Sequence of chain 1.A:
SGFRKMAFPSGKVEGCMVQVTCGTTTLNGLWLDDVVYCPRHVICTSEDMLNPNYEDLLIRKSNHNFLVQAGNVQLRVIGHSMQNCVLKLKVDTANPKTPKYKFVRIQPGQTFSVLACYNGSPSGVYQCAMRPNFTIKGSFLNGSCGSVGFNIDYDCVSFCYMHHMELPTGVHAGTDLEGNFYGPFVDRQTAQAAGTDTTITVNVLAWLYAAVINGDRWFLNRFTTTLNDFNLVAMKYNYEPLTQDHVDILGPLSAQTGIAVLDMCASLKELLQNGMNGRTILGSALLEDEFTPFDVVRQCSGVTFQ

The protein below binds the small molecule below.
Small molecule (SMILES): N#CC1(CS(=O)(=O)N2Cc3ccc(Cl)cc3[C@H](C(=O)Nc3cncc4ccccc34)C2)CC1

Binding-site contacts:
Ligand atom N3 contacts residue GLU166 of chain 1.B at 3.3 Å (salt-bridge).
Ligand atom CL contacts residue HIS164 of chain 1.B at 3.7 Å.
Ligand atom CL contacts residue HIS41 of chain 1.B at 3.3 Å.
Ligand atom C20 contacts residue GLU166 of chain 1.B at 3.7 Å.
Ligand atom C12 contacts residue GLU166 of chain 1.B at 3.5 Å.
Ligand atom C2 contacts residue ARG188 of chain 1.B at 3.6 Å.
Ligand atom O contacts residue GLU166 of chain 1.B at 3.0 Å (salt-bridge).
Ligand atom C11 contacts residue GLU166 of chain 1.B at 3.8 Å.
Ligand atom C9 contacts residue HIS163 of chain 1.B at 3.3 Å.
Ligand atom C18 contacts residue MET165 of chain 1.B at 3.6 Å (hydrophobic).
Ligand atom C2 contacts residue GLN189 of chain 1.B at 3.8 Å.
Ligand atom C contacts residue MET165 of chain 1.B at 3.6 Å (hydrophobic).
Ligand atom C23 contacts residue GLU166 of chain 1.B at 3.2 Å.
Ligand atom N3 contacts residue LEU167 of chain 1.B at 3.5 Å.
Ligand atom C1 contacts residue ARG188 of chain 1.B at 3.6 Å.
Ligand atom C1 contacts residue MET165 of chain 1.B at 3.9 Å (hydrophobic).
Ligand atom C7 contacts residue MET165 of chain 1.B at 3.9 Å (hydrophobic).
Ligand atom O2 contacts residue GLN189 of chain 1.B at 3.0 Å (h-bond).
Ligand atom C9 contacts residue MET165 of chain 1.B at 3.8 Å (hydrophobic).
Ligand atom C12 contacts residue LEU141 of chain 1.B at 3.7 Å (hydrophobic).
Ligand atom C15 contacts residue ASN142 of chain 1.B at 3.9 Å.
Ligand atom C19 contacts residue GLU166 of chain 1.B at 3.6 Å.
Ligand atom N2 contacts residue HIS163 of chain 1.B at 2.8 Å (h-bond).
Ligand atom C10 contacts residue LEU141 of chain 1.B at 3.7 Å (hydrophobic).
Ligand atom CL contacts residue ASP187 of chain 1.B at 3.4 Å.
Ligand atom C11 contacts residue LEU141 of chain 1.B at 3.8 Å (hydrophobic).
Ligand atom N2 contacts residue GLU166 of chain 1.B at 3.8 Å.
Ligand atom C12 contacts residue PHE140 of chain 1.B at 3.8 Å (hydrophobic).
Ligand atom N2 contacts residue SER144 of chain 1.B at 3.6 Å (h-bond).
Ligand atom C18 contacts residue HIS164 of chain 1.B at 3.4 Å.
Ligand atom C4 contacts residue GLN189 of chain 1.B at 3.5 Å.
Ligand atom C12 contacts residue ASN142 of chain 1.B at 3.7 Å.
Ligand atom C9 contacts residue CYS145 of chain 1.B at 3.8 Å (hydrophobic).
Ligand atom N3 contacts residue PRO168 of chain 1.B at 3.4 Å (h-bond).
Ligand atom C9 contacts residue GLU166 of chain 1.B at 3.7 Å.
Ligand atom O contacts residue MET165 of chain 1.B at 3.3 Å.
Ligand atom C10 contacts residue PHE140 of chain 1.B at 3.5 Å (hydrophobic).
Ligand atom C21 contacts residue GLU166 of chain 1.B at 3.5 Å.
Ligand atom C10 contacts residue GLU166 of chain 1.B at 3.6 Å.
Ligand atom N1 contacts residue CYS145 of chain 1.B at 3.9 Å.

Sequence of chain 1.B:
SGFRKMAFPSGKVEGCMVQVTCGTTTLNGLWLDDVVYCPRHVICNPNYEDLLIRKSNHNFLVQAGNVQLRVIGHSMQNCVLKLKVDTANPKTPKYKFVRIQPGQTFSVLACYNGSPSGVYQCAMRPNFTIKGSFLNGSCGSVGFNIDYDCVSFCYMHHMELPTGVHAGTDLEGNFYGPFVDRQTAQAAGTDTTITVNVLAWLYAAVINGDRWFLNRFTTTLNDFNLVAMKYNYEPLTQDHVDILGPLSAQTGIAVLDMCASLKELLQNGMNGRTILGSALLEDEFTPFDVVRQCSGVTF